Sequence of chain 1.B:
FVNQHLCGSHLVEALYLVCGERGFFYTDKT

Sequence of chain 1.A:
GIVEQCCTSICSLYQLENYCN

Sequence of chain 2.B:
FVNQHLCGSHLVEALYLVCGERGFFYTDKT

A protein and the small-molecule ligand that binds it are described below.
Small molecule (SMILES): Cc1cccc(O)c1

Binding-site contacts:
Ligand atom C1 contacts residue HIS5 of chain 2.B at 4.1 Å.
Ligand atom C4 contacts residue HIS5 of chain 2.B at 4.2 Å.
Ligand atom C6 contacts residue VAL2 of chain 2.B at 4.4 Å (hydrophobic).
Ligand atom C4 contacts residue LEU11 of chain 1.B at 3.9 Å (hydrophobic).
Ligand atom O1 contacts residue LEU11 of chain 1.B at 4.4 Å.
Ligand atom C3 contacts residue LEU16 of chain 1.A at 4.4 Å (hydrophobic).
Ligand atom C1 contacts residue CYS11 of chain 1.A at 3.8 Å (hydrophobic).
Ligand atom C2 contacts residue CYS11 of chain 1.A at 3.3 Å (hydrophobic).
Ligand atom C7 contacts residue CYS11 of chain 1.A at 4.3 Å (hydrophobic).
Ligand atom C7 contacts residue HIS5 of chain 2.B at 3.7 Å.
Ligand atom C7 contacts residue LEU16 of chain 1.A at 4.0 Å (hydrophobic).
Ligand atom O1 contacts residue CYS6 of chain 1.A at 2.5 Å (h-bond).
Ligand atom O1 contacts residue SER9 of chain 1.A at 3.5 Å (h-bond).
Ligand atom C1 contacts residue LEU11 of chain 1.B at 3.8 Å (hydrophobic).
Ligand atom C7 contacts residue ALA14 of chain 1.B at 3.6 Å (hydrophobic).
Ligand atom C5 contacts residue CYS6 of chain 1.A at 4.4 Å (hydrophobic).
Ligand atom C3 contacts residue CYS11 of chain 1.A at 4.3 Å (hydrophobic).
Ligand atom C2 contacts residue LEU11 of chain 1.B at 4.1 Å (hydrophobic).
Ligand atom C3 contacts residue HIS5 of chain 2.B at 3.8 Å.
Ligand atom O1 contacts residue CYS11 of chain 1.A at 2.8 Å (h-bond).
Ligand atom C3 contacts residue LEU11 of chain 1.B at 4.1 Å (hydrophobic).
Ligand atom C5 contacts residue CYS7 of chain 1.B at 3.9 Å (hydrophobic).
Ligand atom C6 contacts residue CYS7 of chain 1.B at 3.8 Å (hydrophobic).
Ligand atom C5 contacts residue HIS10 of chain 1.B at 4.1 Å.
Ligand atom C2 contacts residue HIS5 of chain 2.B at 3.7 Å.
Ligand atom O1 contacts residue ILE10 of chain 1.A at 3.4 Å.
Ligand atom C6 contacts residue LEU11 of chain 1.B at 3.5 Å (hydrophobic).
Ligand atom C6 contacts residue CYS6 of chain 1.A at 3.1 Å (hydrophobic).
Ligand atom C1 contacts residue CYS6 of chain 1.A at 3.3 Å (hydrophobic).
Ligand atom C5 contacts residue LEU11 of chain 1.B at 3.6 Å (hydrophobic).
Ligand atom C5 contacts residue LEU6 of chain 2.B at 4.3 Å (hydrophobic).
Ligand atom C2 contacts residue LEU16 of chain 1.A at 4.4 Å (hydrophobic).
Ligand atom C4 contacts residue HIS10 of chain 1.B at 3.8 Å.